This protein binds this small molecule.
Small molecule (SMILES): Cc1cn([C@H]2C[C@H](O[P](=O)(O)OC[C@H]3O[C@@H](n4cnc5c(=O)nc(N)[nH]c54)C[C@@H]3O[P](=O)(O)OC[C@H]3O[C@@H](n4ccc(N)nc4=O)C[C@@H]3O[P](=O)(O)OC[C@H]3O[C@@H](n4cnc5c(=O)nc(N)[nH]c54)C[C@@H]3O[P](=O)(O)OC[C@H]3O[C@@H](n4cnc5c(=O)nc(N)[nH]c54)C[C@@H]3O)[C@@H](CO[P](=O)(O)O[C@H]3C[C@H](n4cnc5c(=O)nc(N)[nH]c54)O[C@@H]3CO)O2)c(=O)[nH]c1=O

Sequence of chain 1.M:
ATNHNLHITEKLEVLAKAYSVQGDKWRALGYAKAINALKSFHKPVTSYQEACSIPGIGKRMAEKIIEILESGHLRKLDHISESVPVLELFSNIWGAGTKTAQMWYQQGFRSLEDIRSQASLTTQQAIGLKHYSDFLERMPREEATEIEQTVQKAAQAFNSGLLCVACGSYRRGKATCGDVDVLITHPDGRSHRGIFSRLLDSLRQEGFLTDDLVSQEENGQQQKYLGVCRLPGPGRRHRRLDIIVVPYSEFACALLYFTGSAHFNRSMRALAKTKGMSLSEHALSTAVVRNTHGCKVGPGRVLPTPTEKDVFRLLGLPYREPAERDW

Binding-site contacts:
Ligand atom OP1 contacts residue LYS107 of chain 1.M at 3.5 Å (salt-bridge).
Ligand atom C5' contacts residue GLY103 of chain 1.M at 3.8 Å.
Ligand atom C6 contacts residue NA1 of chain 1.R at 3.5 Å.
Ligand atom OP2 contacts residue LYS107 of chain 1.M at 3.8 Å.
Ligand atom OP1 contacts residue NA1 of chain 1.Y at 2.4 Å (h-bond).
Ligand atom P contacts residue LYS107 of chain 1.M at 3.8 Å.
Ligand atom C3' contacts residue LYS107 of chain 1.M at 3.8 Å.
Ligand atom OP1 contacts residue GLY105 of chain 1.M at 2.8 Å (h-bond).
Ligand atom O3' contacts residue LYS232 of chain 1.M at 2.8 Å (salt-bridge).
Ligand atom OP1 contacts residue THR108 of chain 1.M at 2.7 Å (h-bond).
Ligand atom O3' contacts residue THR108 of chain 1.M at 3.9 Å.
Ligand atom OP2 contacts residue GLY105 of chain 1.M at 3.8 Å.
Ligand atom C5' contacts residue GLY103 of chain 1.M at 3.5 Å.
Ligand atom OP1 contacts residue LYS107 of chain 1.M at 3.2 Å (salt-bridge).
Ligand atom C4' contacts residue GLY103 of chain 1.M at 3.6 Å.
Ligand atom OP2 contacts residue LYS107 of chain 1.M at 3.1 Å (salt-bridge).
Ligand atom O4' contacts residue LYS232 of chain 1.M at 3.8 Å.
Ligand atom N2 contacts residue TYR265 of chain 1.M at 3.6 Å (h-bond).
Ligand atom OP2 contacts residue NA1 of chain 1.Y at 3.7 Å.
Ligand atom OP1 contacts residue ILE101 of chain 1.M at 3.6 Å.
Ligand atom C5' contacts residue GLY105 of chain 1.M at 3.5 Å.
Ligand atom OP1 contacts residue ALA104 of chain 1.M at 3.4 Å (h-bond).
Ligand atom C4' contacts residue LYS232 of chain 1.M at 3.8 Å.
Ligand atom O3' contacts residue LYS107 of chain 1.M at 3.7 Å.
Ligand atom P contacts residue GLY105 of chain 1.M at 3.5 Å.
Ligand atom O5' contacts residue GLY105 of chain 1.M at 3.2 Å (h-bond).
Ligand atom O3' contacts residue GLY103 of chain 1.M at 3.4 Å.
Ligand atom C5' contacts residue LEU234 of chain 1.M at 3.6 Å (hydrophobic).
Ligand atom O6 contacts residue NA1 of chain 1.R at 2.5 Å (h-bond).
Ligand atom OP1 contacts residue THR106 of chain 1.M at 3.8 Å.
Ligand atom C4' contacts residue TRP102 of chain 1.M at 3.5 Å (hydrophobic).
Ligand atom OP1 contacts residue ARG248 of chain 1.M at 2.9 Å (salt-bridge).
Ligand atom O3' contacts residue PHE266 of chain 1.M at 3.5 Å.
Ligand atom P contacts residue NA1 of chain 1.Y at 3.5 Å.
Ligand atom OP1 contacts residue GLY103 of chain 1.M at 2.9 Å (h-bond).
Ligand atom O3' contacts residue TRP102 of chain 1.M at 3.4 Å.
Ligand atom O3' contacts residue ALA104 of chain 1.M at 3.7 Å.
Ligand atom N1 contacts residue NA1 of chain 1.R at 3.8 Å.
Ligand atom OP2 contacts residue THR106 of chain 1.M at 3.6 Å (h-bond).
Ligand atom OP1 contacts residue TRP102 of chain 1.M at 3.2 Å (h-bond).